Binding-site contacts:
Ligand atom C30 contacts residue HIS235 of chain 1.B at 3.8 Å.
Ligand atom CL1 contacts residue ALA121 of chain 1.B at 3.6 Å.
Ligand atom C22 contacts residue HIS518 of chain 1.B at 3.8 Å.
Ligand atom C7 contacts residue GLN145 of chain 1.B at 3.9 Å.
Ligand atom N6 contacts residue ILE488 of chain 1.B at 3.6 Å.
Ligand atom C28 contacts residue ILE488 of chain 1.B at 4.0 Å (hydrophobic).
Ligand atom C29 contacts residue HIS518 of chain 1.B at 3.6 Å.
Ligand atom C15 contacts residue GLN198 of chain 1.B at 3.4 Å.
Ligand atom C28 contacts residue ASN492 of chain 1.B at 3.6 Å.
Ligand atom C5 contacts residue THR122 of chain 1.B at 3.7 Å.
Ligand atom C27 contacts residue PHE238 of chain 1.B at 4.0 Å (hydrophobic).
Ligand atom C6 contacts residue ILE141 of chain 1.B at 3.5 Å (hydrophobic).
Ligand atom C22 contacts residue GLN145 of chain 1.B at 3.4 Å.
Ligand atom C21 contacts residue GLN145 of chain 1.B at 3.6 Å.
Ligand atom C1 contacts residue PRO142 of chain 1.B at 3.9 Å (hydrophobic).
Ligand atom C30 contacts residue ASN492 of chain 1.B at 3.0 Å.
Ligand atom O1 contacts residue PRO142 of chain 1.B at 3.5 Å.
Ligand atom O2 contacts residue ASN492 of chain 1.B at 3.0 Å (h-bond).
Ligand atom C6 contacts residue THR122 of chain 1.B at 3.3 Å.
Ligand atom C16 contacts residue GLU223 of chain 1.B at 3.5 Å.
Ligand atom C28 contacts residue PHE238 of chain 1.B at 3.4 Å (hydrophobic).
Ligand atom CL1 contacts residue THR122 of chain 1.B at 3.6 Å.
Ligand atom C29 contacts residue THR122 of chain 1.B at 3.1 Å.
Ligand atom C11 contacts residue PRO142 of chain 1.B at 3.9 Å (hydrophobic).
Ligand atom C7 contacts residue ILE141 of chain 1.B at 3.7 Å (hydrophobic).
Ligand atom C23 contacts residue HIS518 of chain 1.B at 3.4 Å.
Ligand atom N4 contacts residue ILE488 of chain 1.B at 4.0 Å.
Ligand atom C12 contacts residue THR146 of chain 1.B at 3.7 Å.
Ligand atom O1 contacts residue GLN145 of chain 1.B at 3.5 Å.
Ligand atom C8 contacts residue PRO142 of chain 1.B at 3.9 Å (hydrophobic).
Ligand atom N5 contacts residue VAL149 of chain 1.B at 3.9 Å.
Ligand atom C16 contacts residue GLN198 of chain 1.B at 3.2 Å.
Ligand atom C29 contacts residue TYR522 of chain 1.B at 3.8 Å (hydrophobic).
Ligand atom C11 contacts residue THR146 of chain 1.B at 3.2 Å.
Ligand atom CL1 contacts residue TRP131 of chain 1.B at 3.7 Å.
Ligand atom C15 contacts residue GLU223 of chain 1.B at 3.2 Å.
Ligand atom C17 contacts residue ASN492 of chain 1.B at 3.7 Å.
Ligand atom C24 contacts residue HIS518 of chain 1.B at 3.5 Å.
Ligand atom N6 contacts residue ASN492 of chain 1.B at 3.2 Å (h-bond).
Ligand atom CL1 contacts residue VAL125 of chain 1.B at 3.6 Å.

A small-molecule ligand and the protein it binds are described below.
Small molecule (SMILES): Cc1ccc(-n2nccn2)c(C(=O)N2CCN(c3nc4cc(Cl)ccc4o3)CC[C@H]2C)c1

Sequence of chain 1.B:
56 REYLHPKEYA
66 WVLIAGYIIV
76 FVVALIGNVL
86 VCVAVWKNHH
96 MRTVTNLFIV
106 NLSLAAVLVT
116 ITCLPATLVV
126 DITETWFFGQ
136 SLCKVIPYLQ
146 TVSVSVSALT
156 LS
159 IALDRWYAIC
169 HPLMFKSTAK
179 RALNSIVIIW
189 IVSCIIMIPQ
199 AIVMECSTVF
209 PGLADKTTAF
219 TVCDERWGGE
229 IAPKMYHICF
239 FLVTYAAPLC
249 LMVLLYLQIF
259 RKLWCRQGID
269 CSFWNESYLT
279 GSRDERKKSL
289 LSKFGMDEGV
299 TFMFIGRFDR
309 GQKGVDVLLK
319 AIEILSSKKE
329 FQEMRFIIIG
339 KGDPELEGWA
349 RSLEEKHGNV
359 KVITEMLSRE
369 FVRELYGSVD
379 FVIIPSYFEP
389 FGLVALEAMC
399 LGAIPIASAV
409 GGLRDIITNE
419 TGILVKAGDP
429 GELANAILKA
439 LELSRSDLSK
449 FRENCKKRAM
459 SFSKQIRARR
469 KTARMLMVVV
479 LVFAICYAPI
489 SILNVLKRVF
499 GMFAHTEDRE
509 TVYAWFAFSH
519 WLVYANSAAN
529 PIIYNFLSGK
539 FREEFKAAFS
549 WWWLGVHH